Binding-site contacts:
Ligand atom C9 contacts residue GLY169 of chain 1.A at 3.7 Å.
Ligand atom C9 contacts residue GLY310 of chain 1.A at 4.4 Å.
Ligand atom C7 contacts residue GLY169 of chain 1.A at 4.0 Å.
Ligand atom C1 contacts residue PG41 of chain 1.I at 4.3 Å.
Ligand atom C6 contacts residue GLY169 of chain 1.A at 3.9 Å.
Ligand atom O contacts residue ASP170 of chain 1.A at 4.1 Å.
Ligand atom O1 contacts residue THR311 of chain 1.A at 3.6 Å.
Ligand atom N contacts residue THR311 of chain 1.A at 3.0 Å (h-bond).
Ligand atom C contacts residue ASP104 of chain 1.A at 4.0 Å.
Ligand atom O1 contacts residue PG41 of chain 1.I at 4.4 Å.
Ligand atom C4 contacts residue THR311 of chain 1.A at 4.2 Å.
Ligand atom C4 contacts residue TYR315 of chain 1.A at 3.6 Å (hydrophobic).
Ligand atom C1 contacts residue THR312 of chain 1.A at 3.6 Å.
Ligand atom C5 contacts residue ILE393 of chain 1.A at 3.9 Å (hydrophobic).
Ligand atom N contacts residue ASP308 of chain 1.A at 4.1 Å.
Ligand atom C9 contacts residue THR311 of chain 1.A at 3.5 Å.
Ligand atom O2 contacts residue TYR315 of chain 1.A at 4.2 Å.
Ligand atom C8 contacts residue ASP170 of chain 1.A at 3.8 Å.
Ligand atom C2 contacts residue PG41 of chain 1.I at 4.1 Å.
Ligand atom O1 contacts residue THR312 of chain 1.A at 2.9 Å (h-bond).
Ligand atom C8 contacts residue THR311 of chain 1.A at 4.1 Å.
Ligand atom O2 contacts residue ASP170 of chain 1.A at 3.8 Å.
Ligand atom O contacts residue GLY310 of chain 1.A at 4.3 Å.
Ligand atom O contacts residue THR312 of chain 1.A at 3.8 Å.
Ligand atom C9 contacts residue ASP170 of chain 1.A at 4.4 Å.
Ligand atom O1 contacts residue GLY310 of chain 1.A at 4.1 Å.
Ligand atom O2 contacts residue PG41 of chain 1.I at 4.0 Å.
Ligand atom C3 contacts residue THR311 of chain 1.A at 4.4 Å.
Ligand atom N contacts residue GLY310 of chain 1.A at 3.0 Å (h-bond).
Ligand atom C7 contacts residue THR311 of chain 1.A at 3.4 Å.
Ligand atom C6 contacts residue ILE393 of chain 1.A at 3.9 Å (hydrophobic).
Ligand atom C contacts residue GLY310 of chain 1.A at 3.4 Å.
Ligand atom C3 contacts residue TYR315 of chain 1.A at 4.3 Å (hydrophobic).
Ligand atom C contacts residue THR312 of chain 1.A at 3.4 Å.
Ligand atom C7 contacts residue ASP170 of chain 1.A at 4.1 Å.
Ligand atom C5 contacts residue THR311 of chain 1.A at 4.0 Å.
Ligand atom C3 contacts residue ASP170 of chain 1.A at 3.9 Å.
Ligand atom C2 contacts residue ASP170 of chain 1.A at 3.6 Å.
Ligand atom C5 contacts residue TYR315 of chain 1.A at 4.1 Å (hydrophobic).
Ligand atom C6 contacts residue THR311 of chain 1.A at 3.5 Å.

This protein binds this small molecule.
Small molecule (SMILES): COC(=O)COc1cccc(CN)c1

Sequence of chain 1.A:
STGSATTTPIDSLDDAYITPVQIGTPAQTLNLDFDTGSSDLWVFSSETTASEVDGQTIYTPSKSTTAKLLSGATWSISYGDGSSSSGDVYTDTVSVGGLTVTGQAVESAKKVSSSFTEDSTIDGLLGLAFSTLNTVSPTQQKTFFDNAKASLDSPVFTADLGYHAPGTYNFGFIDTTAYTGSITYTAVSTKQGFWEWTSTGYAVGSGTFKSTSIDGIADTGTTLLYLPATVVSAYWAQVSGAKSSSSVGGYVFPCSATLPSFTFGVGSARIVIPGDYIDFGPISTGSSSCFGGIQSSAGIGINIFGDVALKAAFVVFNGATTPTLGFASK